A small-molecule ligand and the protein it binds are described below.
Small molecule (SMILES): C[C@]1(Cc2cn(-c3ccc(F)cc3)nn2)NC(=O)CC1=O

Binding-site contacts:
Ligand atom C8 contacts residue LEU154 of chain 1.A at 4.0 Å (hydrophobic).
Ligand atom F contacts residue LEU154 of chain 1.A at 3.5 Å.
Ligand atom C2 contacts residue ASP103 of chain 1.A at 3.3 Å.
Ligand atom N3 contacts residue LEU154 of chain 1.A at 3.8 Å.
Ligand atom C7 contacts residue LEU154 of chain 1.A at 3.8 Å (hydrophobic).
Ligand atom C4 contacts residue LEU154 of chain 1.A at 3.6 Å (hydrophobic).
Ligand atom C13 contacts residue LEU154 of chain 1.A at 4.0 Å (hydrophobic).
Ligand atom C12 contacts residue ARG101 of chain 1.A at 3.8 Å.
Ligand atom C1 contacts residue ASP103 of chain 1.A at 3.8 Å.
Ligand atom C11 contacts residue ALA153 of chain 1.A at 3.9 Å (hydrophobic).
Ligand atom C6 contacts residue LEU154 of chain 1.A at 4.2 Å (hydrophobic).
Ligand atom C12 contacts residue ALA153 of chain 1.A at 4.5 Å (hydrophobic).
Ligand atom C12 contacts residue LEU154 of chain 1.A at 3.9 Å (hydrophobic).
Ligand atom N2 contacts residue LEU154 of chain 1.A at 4.3 Å.
Ligand atom C10 contacts residue LEU154 of chain 1.A at 4.0 Å (hydrophobic).
Ligand atom C9 contacts residue THR16 of chain 1.A at 4.2 Å.
Ligand atom N1 contacts residue LEU154 of chain 1.A at 4.5 Å.
Ligand atom N1 contacts residue ARG101 of chain 1.A at 4.3 Å.
Ligand atom N2 contacts residue ARG101 of chain 1.A at 3.9 Å.
Ligand atom F contacts residue LYS152 of chain 1.A at 3.8 Å.
Ligand atom O1 contacts residue ARG101 of chain 1.A at 4.0 Å.
Ligand atom C2 contacts residue LEU154 of chain 1.A at 4.0 Å (hydrophobic).
Ligand atom O1 contacts residue LEU154 of chain 1.A at 3.9 Å.
Ligand atom C11 contacts residue LEU154 of chain 1.A at 3.8 Å (hydrophobic).
Ligand atom C3 contacts residue LEU154 of chain 1.A at 4.3 Å (hydrophobic).
Ligand atom C9 contacts residue LEU154 of chain 1.A at 4.1 Å (hydrophobic).
Ligand atom F contacts residue ALA153 of chain 1.A at 3.2 Å.
Ligand atom C10 contacts residue THR16 of chain 1.A at 3.6 Å.
Ligand atom O1 contacts residue ASP103 of chain 1.A at 2.3 Å (salt-bridge).
Ligand atom N1 contacts residue ASP103 of chain 1.A at 4.2 Å.
Ligand atom C13 contacts residue ARG101 of chain 1.A at 3.8 Å.

Sequence of chain 1.A:
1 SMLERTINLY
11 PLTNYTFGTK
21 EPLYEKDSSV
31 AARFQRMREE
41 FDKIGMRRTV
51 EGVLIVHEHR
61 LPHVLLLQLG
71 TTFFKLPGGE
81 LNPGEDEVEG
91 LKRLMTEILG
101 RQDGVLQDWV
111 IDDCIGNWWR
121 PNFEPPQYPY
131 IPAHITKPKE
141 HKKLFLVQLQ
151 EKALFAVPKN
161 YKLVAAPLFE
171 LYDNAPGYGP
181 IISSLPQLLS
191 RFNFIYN